Sequence of chain 1.F:
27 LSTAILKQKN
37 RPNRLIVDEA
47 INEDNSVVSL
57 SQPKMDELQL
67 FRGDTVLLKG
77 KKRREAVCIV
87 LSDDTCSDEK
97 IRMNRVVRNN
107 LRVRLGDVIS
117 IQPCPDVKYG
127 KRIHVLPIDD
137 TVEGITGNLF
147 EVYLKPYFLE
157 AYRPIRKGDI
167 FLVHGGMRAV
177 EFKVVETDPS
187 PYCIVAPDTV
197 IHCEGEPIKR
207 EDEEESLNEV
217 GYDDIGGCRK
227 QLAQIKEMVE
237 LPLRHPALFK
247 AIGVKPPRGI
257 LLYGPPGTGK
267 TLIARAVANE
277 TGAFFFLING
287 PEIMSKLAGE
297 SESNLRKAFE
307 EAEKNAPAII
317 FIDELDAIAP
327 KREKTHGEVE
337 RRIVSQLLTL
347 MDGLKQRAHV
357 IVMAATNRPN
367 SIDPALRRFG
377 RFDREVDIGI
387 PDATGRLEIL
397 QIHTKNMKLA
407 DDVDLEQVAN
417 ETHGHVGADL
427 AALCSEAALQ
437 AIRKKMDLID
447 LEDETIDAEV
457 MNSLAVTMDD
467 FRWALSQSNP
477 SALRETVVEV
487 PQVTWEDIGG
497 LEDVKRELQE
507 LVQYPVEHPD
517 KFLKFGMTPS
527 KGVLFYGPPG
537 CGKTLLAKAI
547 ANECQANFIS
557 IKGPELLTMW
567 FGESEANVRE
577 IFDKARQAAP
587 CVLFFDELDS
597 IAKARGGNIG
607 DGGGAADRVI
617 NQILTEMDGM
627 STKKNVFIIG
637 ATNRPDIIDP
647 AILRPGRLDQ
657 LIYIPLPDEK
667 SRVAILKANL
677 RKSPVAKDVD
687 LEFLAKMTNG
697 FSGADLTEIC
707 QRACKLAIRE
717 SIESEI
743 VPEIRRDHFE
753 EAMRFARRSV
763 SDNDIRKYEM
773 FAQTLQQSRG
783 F

Binding-site contacts:
Ligand atom O2G contacts residue GLY263 of chain 1.A at 3.2 Å (h-bond).
Ligand atom C8 contacts residue GLY263 of chain 1.A at 3.6 Å.
Ligand atom S1G contacts residue ASN363 of chain 1.A at 2.6 Å (h-bond).
Ligand atom O4' contacts residue ALA424 of chain 1.A at 3.3 Å (h-bond).
Ligand atom O1A contacts residue LEU268 of chain 1.A at 3.0 Å (h-bond).
Ligand atom O1B contacts residue THR267 of chain 1.A at 2.2 Å (h-bond).
Ligand atom PB contacts residue THR267 of chain 1.A at 3.2 Å.
Ligand atom N1 contacts residue GLY222 of chain 1.A at 3.0 Å (h-bond).
Ligand atom N3 contacts residue HIS399 of chain 1.A at 3.3 Å (h-bond).
Ligand atom C4 contacts residue LEU268 of chain 1.A at 3.5 Å (hydrophobic).
Ligand atom C2 contacts residue LEU268 of chain 1.A at 3.6 Å (hydrophobic).
Ligand atom O3B contacts residue GLY263 of chain 1.A at 3.0 Å (h-bond).
Ligand atom O2B contacts residue THR267 of chain 1.A at 3.3 Å (h-bond).
Ligand atom C8 contacts residue GLY423 of chain 1.A at 3.4 Å.
Ligand atom O4' contacts residue GLY423 of chain 1.A at 3.6 Å.
Ligand atom PG contacts residue GLY263 of chain 1.A at 3.7 Å.
Ligand atom O2' contacts residue HIS399 of chain 1.A at 3.5 Å (h-bond).
Ligand atom O2A contacts residue THR264 of chain 1.A at 3.4 Å (h-bond).
Ligand atom O2A contacts residue GLY263 of chain 1.A at 3.1 Å.
Ligand atom C4' contacts residue PHE375 of chain 1.F at 3.7 Å (hydrophobic).
Ligand atom N3 contacts residue LEU268 of chain 1.A at 3.4 Å.
Ligand atom N7 contacts residue THR264 of chain 1.A at 3.1 Å (h-bond).
Ligand atom C2 contacts residue ASP220 of chain 1.A at 3.2 Å.
Ligand atom N6 contacts residue GLY222 of chain 1.A at 2.5 Å (h-bond).
Ligand atom O1A contacts residue GLY265 of chain 1.A at 3.6 Å.
Ligand atom N7 contacts residue GLY265 of chain 1.A at 3.4 Å.
Ligand atom O3A contacts residue THR267 of chain 1.A at 3.3 Å (h-bond).
Ligand atom C5' contacts residue ALA424 of chain 1.A at 3.7 Å (hydrophobic).
Ligand atom C1' contacts residue HIS399 of chain 1.A at 3.5 Å.
Ligand atom N1 contacts residue ASP220 of chain 1.A at 3.5 Å (salt-bridge).
Ligand atom O2G contacts residue ARG374 of chain 1.F at 3.5 Å.
Ligand atom O1B contacts residue MG1 of chain 1.I at 2.6 Å.
Ligand atom C6 contacts residue GLY222 of chain 1.A at 3.6 Å.
Ligand atom C8 contacts residue ALA424 of chain 1.A at 3.7 Å (hydrophobic).
Ligand atom O2B contacts residue LYS266 of chain 1.A at 2.6 Å (salt-bridge).
Ligand atom O2G contacts residue PRO262 of chain 1.A at 3.2 Å.
Ligand atom O1A contacts residue THR267 of chain 1.A at 3.3 Å (h-bond).
Ligand atom N7 contacts residue GLY423 of chain 1.A at 3.5 Å.
Ligand atom O2A contacts residue GLY265 of chain 1.A at 2.7 Å (h-bond).
Ligand atom O2B contacts residue GLY265 of chain 1.A at 3.2 Å (h-bond).

Sequence of chain 1.A:
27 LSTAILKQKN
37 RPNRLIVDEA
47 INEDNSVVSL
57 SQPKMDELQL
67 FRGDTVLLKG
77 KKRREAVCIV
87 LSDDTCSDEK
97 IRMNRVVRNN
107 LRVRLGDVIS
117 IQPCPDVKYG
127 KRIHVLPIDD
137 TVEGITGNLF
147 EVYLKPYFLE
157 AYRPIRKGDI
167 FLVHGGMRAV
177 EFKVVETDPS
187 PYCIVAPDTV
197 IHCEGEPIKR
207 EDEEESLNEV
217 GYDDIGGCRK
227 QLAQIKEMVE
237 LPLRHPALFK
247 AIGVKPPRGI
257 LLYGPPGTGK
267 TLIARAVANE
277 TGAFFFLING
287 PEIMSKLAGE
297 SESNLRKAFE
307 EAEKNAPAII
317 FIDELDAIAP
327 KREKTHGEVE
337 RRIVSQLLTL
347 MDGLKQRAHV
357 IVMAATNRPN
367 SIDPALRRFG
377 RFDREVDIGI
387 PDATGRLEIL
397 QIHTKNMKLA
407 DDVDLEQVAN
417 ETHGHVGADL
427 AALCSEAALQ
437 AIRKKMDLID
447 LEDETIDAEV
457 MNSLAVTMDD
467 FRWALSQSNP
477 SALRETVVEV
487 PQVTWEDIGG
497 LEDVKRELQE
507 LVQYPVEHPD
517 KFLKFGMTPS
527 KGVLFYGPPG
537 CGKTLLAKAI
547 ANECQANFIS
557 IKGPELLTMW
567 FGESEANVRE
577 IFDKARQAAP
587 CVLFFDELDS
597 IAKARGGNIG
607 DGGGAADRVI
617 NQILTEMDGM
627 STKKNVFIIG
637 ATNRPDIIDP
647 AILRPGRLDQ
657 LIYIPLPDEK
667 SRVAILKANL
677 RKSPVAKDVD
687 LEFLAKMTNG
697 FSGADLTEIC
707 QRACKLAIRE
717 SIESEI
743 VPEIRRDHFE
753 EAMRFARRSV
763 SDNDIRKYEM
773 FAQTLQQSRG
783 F

A protein and the small-molecule ligand that binds it are described below.
Small molecule (SMILES): Nc1ncnc2c1ncn2[C@@H]1O[C@H](COP(=O)(O)OP(=O)(O)OP(O)(O)=S)[C@@H](O)[C@H]1O